Binding-site contacts:
Ligand atom C5 contacts residue ASN612 of chain 1.C at 3.6 Å.
Ligand atom O5 contacts residue THR614 of chain 1.C at 3.6 Å.
Ligand atom C1 contacts residue GLN832 of chain 1.A at 3.4 Å.
Ligand atom C8 contacts residue ILE830 of chain 1.A at 3.5 Å (hydrophobic).
Ligand atom C1 contacts residue ASN612 of chain 1.C at 1.4 Å.
Ligand atom N2 contacts residue GLN832 of chain 1.A at 3.9 Å.
Ligand atom C2 contacts residue GLN832 of chain 1.A at 3.3 Å.
Ligand atom C1 contacts residue THR614 of chain 1.C at 4.0 Å.
Ligand atom C7 contacts residue ASN612 of chain 1.C at 4.0 Å.
Ligand atom C5 contacts residue THR614 of chain 1.C at 4.4 Å.
Ligand atom C2 contacts residue ASN612 of chain 1.C at 2.5 Å.
Ligand atom O5 contacts residue ASN612 of chain 1.C at 2.3 Å (h-bond).
Ligand atom O7 contacts residue GLN832 of chain 1.A at 3.3 Å (h-bond).
Ligand atom C4 contacts residue ASN612 of chain 1.C at 4.2 Å.
Ligand atom N2 contacts residue ASN612 of chain 1.C at 2.9 Å (h-bond).
Ligand atom C3 contacts residue ASN612 of chain 1.C at 3.8 Å.
Ligand atom O5 contacts residue GLN832 of chain 1.A at 3.7 Å.
Ligand atom C7 contacts residue GLN832 of chain 1.A at 4.0 Å.
Ligand atom O3 contacts residue GLN832 of chain 1.A at 4.4 Å.

Sequence of chain 1.A:
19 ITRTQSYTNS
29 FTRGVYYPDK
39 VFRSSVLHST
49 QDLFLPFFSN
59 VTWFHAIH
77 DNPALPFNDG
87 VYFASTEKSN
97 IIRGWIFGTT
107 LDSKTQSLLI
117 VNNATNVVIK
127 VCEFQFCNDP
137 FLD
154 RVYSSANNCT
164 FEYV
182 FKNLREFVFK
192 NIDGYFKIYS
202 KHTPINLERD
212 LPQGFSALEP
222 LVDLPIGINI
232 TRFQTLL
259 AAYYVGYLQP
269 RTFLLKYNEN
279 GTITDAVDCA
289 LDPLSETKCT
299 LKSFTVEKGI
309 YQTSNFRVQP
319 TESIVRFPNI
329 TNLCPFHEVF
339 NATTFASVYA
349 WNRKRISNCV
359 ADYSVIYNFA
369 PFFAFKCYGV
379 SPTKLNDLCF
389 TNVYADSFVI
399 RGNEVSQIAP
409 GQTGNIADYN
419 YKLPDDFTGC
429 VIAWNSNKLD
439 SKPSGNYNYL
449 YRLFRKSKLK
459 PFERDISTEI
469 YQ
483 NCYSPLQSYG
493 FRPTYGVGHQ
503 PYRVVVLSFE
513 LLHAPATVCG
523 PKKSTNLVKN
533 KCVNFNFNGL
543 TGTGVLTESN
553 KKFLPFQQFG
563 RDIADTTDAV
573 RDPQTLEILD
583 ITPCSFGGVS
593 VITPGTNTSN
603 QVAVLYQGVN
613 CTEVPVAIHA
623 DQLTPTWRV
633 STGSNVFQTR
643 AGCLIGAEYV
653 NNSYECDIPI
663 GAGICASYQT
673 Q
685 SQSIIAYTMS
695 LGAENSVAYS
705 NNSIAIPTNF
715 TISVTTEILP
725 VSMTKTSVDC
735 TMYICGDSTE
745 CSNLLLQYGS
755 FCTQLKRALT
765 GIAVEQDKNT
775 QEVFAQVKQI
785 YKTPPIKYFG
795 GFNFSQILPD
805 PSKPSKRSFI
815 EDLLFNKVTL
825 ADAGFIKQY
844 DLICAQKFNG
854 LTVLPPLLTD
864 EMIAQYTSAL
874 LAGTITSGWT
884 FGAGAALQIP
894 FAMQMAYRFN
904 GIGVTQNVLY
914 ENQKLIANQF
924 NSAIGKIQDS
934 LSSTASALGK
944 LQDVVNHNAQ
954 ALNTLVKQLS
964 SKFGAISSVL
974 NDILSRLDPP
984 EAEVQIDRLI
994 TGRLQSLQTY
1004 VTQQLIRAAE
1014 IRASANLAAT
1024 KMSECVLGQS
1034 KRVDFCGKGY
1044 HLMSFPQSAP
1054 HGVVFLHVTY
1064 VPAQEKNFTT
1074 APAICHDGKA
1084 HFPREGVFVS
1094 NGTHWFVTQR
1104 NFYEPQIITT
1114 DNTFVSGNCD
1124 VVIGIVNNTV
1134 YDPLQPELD

The protein below binds the small molecule below.
Small molecule (SMILES): CC(=O)N[C@@H]1[C@@H](O)[C@H](O)[C@@H](CO)O[C@H]1O

Sequence of chain 1.C:
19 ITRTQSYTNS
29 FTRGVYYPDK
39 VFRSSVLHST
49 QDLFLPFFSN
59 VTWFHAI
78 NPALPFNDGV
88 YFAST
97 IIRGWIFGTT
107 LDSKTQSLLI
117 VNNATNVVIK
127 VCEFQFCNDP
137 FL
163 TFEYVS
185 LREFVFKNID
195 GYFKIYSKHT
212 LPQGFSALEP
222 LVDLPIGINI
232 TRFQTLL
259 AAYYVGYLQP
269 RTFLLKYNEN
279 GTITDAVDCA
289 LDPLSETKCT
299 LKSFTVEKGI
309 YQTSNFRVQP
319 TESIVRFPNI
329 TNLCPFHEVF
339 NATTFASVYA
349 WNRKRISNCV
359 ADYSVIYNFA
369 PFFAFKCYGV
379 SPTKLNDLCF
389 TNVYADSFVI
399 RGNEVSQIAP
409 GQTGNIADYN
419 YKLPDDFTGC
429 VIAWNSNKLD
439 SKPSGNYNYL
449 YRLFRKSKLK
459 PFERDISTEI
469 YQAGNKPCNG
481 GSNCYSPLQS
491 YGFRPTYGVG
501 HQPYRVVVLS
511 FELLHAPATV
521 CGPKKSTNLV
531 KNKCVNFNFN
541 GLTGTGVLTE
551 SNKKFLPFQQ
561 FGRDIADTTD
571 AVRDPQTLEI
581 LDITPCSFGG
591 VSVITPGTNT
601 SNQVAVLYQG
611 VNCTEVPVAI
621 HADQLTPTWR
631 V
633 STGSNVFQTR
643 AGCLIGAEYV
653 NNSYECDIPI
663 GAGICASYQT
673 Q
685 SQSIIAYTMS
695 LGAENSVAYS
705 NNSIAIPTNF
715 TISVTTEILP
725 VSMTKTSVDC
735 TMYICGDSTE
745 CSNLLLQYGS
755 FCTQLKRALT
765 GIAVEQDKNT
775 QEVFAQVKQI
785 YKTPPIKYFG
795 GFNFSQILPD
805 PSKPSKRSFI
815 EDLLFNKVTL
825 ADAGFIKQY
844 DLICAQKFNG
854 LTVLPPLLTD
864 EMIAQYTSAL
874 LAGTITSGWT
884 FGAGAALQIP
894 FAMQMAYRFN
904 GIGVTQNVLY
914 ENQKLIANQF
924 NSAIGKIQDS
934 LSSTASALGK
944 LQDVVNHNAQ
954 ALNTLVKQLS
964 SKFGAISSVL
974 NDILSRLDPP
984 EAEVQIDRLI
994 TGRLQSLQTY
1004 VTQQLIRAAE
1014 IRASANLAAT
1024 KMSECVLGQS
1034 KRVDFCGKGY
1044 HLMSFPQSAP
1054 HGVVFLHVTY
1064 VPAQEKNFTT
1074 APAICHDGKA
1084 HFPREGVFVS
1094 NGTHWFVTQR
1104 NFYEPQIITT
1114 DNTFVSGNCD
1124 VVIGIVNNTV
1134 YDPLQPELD